The small molecule below binds the protein below.
Small molecule (SMILES): O=C(O)C(=O)CCCF

Binding-site contacts:
Ligand atom C3 contacts residue ILE2 of chain 1.D at 3.9 Å (hydrophobic).
Ligand atom O10 contacts residue ILE2 of chain 1.D at 4.3 Å.
Ligand atom C3 contacts residue SER37 of chain 1.D at 3.7 Å.
Ligand atom O7 contacts residue ARG39 of chain 1.D at 3.8 Å.
Ligand atom O10 contacts residue SER37 of chain 1.D at 3.6 Å (h-bond).
Ligand atom O8 contacts residue SER37 of chain 1.D at 3.6 Å.
Ligand atom F1 contacts residue PRO1 of chain 1.D at 2.9 Å.
Ligand atom C5 contacts residue PRO1 of chain 1.D at 3.6 Å (hydrophobic).
Ligand atom O7 contacts residue SER37 of chain 1.D at 3.9 Å.
Ligand atom C4 contacts residue SER37 of chain 1.D at 3.5 Å.
Ligand atom C2 contacts residue ILE2 of chain 1.D at 3.9 Å (hydrophobic).
Ligand atom C3 contacts residue PRO1 of chain 1.D at 1.3 Å (hydrophobic).
Ligand atom C2 contacts residue PRO1 of chain 1.D at 2.4 Å (hydrophobic).
Ligand atom C5 contacts residue SER37 of chain 1.D at 3.3 Å.
Ligand atom C6 contacts residue SER37 of chain 1.D at 3.7 Å.
Ligand atom C4 contacts residue PRO1 of chain 1.D at 2.4 Å (hydrophobic).
Ligand atom O10 contacts residue PRO1 of chain 1.D at 3.9 Å.

Sequence of chain 1.D:
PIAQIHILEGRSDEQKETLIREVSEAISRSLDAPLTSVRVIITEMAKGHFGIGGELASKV